Sequence of chain 1.A:
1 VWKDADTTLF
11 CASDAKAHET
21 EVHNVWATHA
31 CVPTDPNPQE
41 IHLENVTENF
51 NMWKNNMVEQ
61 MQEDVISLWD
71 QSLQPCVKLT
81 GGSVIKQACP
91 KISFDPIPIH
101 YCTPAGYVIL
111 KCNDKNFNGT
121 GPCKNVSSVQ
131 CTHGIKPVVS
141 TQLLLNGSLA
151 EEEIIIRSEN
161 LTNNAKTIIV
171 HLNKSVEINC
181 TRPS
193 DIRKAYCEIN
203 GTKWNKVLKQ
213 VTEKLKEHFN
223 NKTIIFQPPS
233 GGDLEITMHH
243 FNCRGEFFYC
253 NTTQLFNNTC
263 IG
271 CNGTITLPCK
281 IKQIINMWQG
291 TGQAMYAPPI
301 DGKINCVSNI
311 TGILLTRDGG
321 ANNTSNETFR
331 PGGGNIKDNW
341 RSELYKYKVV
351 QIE

Binding-site contacts:
Ligand atom C5 contacts residue THR120 of chain 1.A at 3.5 Å.
Ligand atom O5 contacts residue ASN118 of chain 1.A at 2.4 Å (h-bond).
Ligand atom O7 contacts residue HIS220 of chain 1.A at 3.6 Å.
Ligand atom O5 contacts residue THR120 of chain 1.A at 3.7 Å.
Ligand atom C4 contacts residue ASN118 of chain 1.A at 4.3 Å.
Ligand atom O3 contacts residue NAG1 of chain 1.H at 3.6 Å.
Ligand atom O6 contacts residue PRO122 of chain 1.A at 3.5 Å.
Ligand atom O7 contacts residue SER158 of chain 1.A at 3.1 Å (h-bond).
Ligand atom C8 contacts residue HIS220 of chain 1.A at 3.4 Å.
Ligand atom N2 contacts residue ASN118 of chain 1.A at 2.9 Å (h-bond).
Ligand atom O3 contacts residue ASN160 of chain 1.A at 3.4 Å (h-bond).
Ligand atom C1 contacts residue ASN118 of chain 1.A at 1.4 Å.
Ligand atom C6 contacts residue THR120 of chain 1.A at 4.4 Å.
Ligand atom C1 contacts residue THR120 of chain 1.A at 3.5 Å.
Ligand atom C5 contacts residue ASN118 of chain 1.A at 3.7 Å.
Ligand atom C3 contacts residue THR120 of chain 1.A at 4.3 Å.
Ligand atom O7 contacts residue ASN118 of chain 1.A at 4.2 Å.
Ligand atom C2 contacts residue THR120 of chain 1.A at 4.5 Å.
Ligand atom C3 contacts residue ASN118 of chain 1.A at 3.8 Å.
Ligand atom C7 contacts residue ASN118 of chain 1.A at 3.3 Å.
Ligand atom C7 contacts residue HIS220 of chain 1.A at 4.0 Å.
Ligand atom C8 contacts residue ASN118 of chain 1.A at 3.4 Å.
Ligand atom O7 contacts residue ASN160 of chain 1.A at 4.1 Å.
Ligand atom O6 contacts residue THR120 of chain 1.A at 4.1 Å.
Ligand atom O6 contacts residue GLY121 of chain 1.A at 4.2 Å.
Ligand atom N2 contacts residue SER158 of chain 1.A at 4.3 Å.
Ligand atom C2 contacts residue ASN118 of chain 1.A at 2.5 Å.
Ligand atom C7 contacts residue SER158 of chain 1.A at 4.1 Å.
Ligand atom C4 contacts residue THR120 of chain 1.A at 4.4 Å.

This protein binds this small molecule.
Small molecule (SMILES): CC(=O)N[C@@H]1[C@@H](O)[C@H](O)[C@@H](CO)O[C@H]1O